This protein binds this small molecule.
Small molecule (SMILES): Nc1nc2c(ncn2[C@@H]2O[C@H](CO[P](=O)(O)C[P](=O)(O)OP(=O)(O)O)[C@@H](O)[C@H]2O)c(=O)[nH]1

Binding-site contacts:
Ligand atom O6 contacts residue TYR222 of chain 1.J at 3.4 Å.
Ligand atom O2A contacts residue CYS12 of chain 1.J at 3.1 Å (h-bond).
Ligand atom O3G contacts residue GLU254 of chain 1.D at 3.0 Å (salt-bridge).
Ligand atom O6 contacts residue GLN15 of chain 1.J at 2.9 Å (h-bond).
Ligand atom PG contacts residue THR143 of chain 1.J at 3.3 Å.
Ligand atom C4 contacts residue TYR222 of chain 1.J at 3.7 Å (hydrophobic).
Ligand atom N1 contacts residue TYR222 of chain 1.J at 3.5 Å.
Ligand atom O3B contacts residue ASN99 of chain 1.J at 3.6 Å (h-bond).
Ligand atom C6 contacts residue TYR222 of chain 1.J at 3.4 Å (hydrophobic).
Ligand atom O1B contacts residue GLN11 of chain 1.J at 3.0 Å (h-bond).
Ligand atom O1A contacts residue GLN11 of chain 1.J at 3.4 Å (h-bond).
Ligand atom O2G contacts residue MG1 of chain 1.FA at 2.0 Å.
Ligand atom N3 contacts residue ASN204 of chain 1.J at 3.2 Å (h-bond).
Ligand atom C2 contacts residue CYS12 of chain 1.J at 3.5 Å (hydrophobic).
Ligand atom O3B contacts residue THR143 of chain 1.J at 3.2 Å (h-bond).
Ligand atom O2G contacts residue THR143 of chain 1.J at 2.7 Å (h-bond).
Ligand atom PG contacts residue ASN99 of chain 1.J at 3.5 Å.
Ligand atom C6 contacts residue GLN15 of chain 1.J at 3.7 Å.
Ligand atom O3G contacts residue THR143 of chain 1.J at 3.4 Å (h-bond).
Ligand atom O1B contacts residue MG1 of chain 1.FA at 3.1 Å.
Ligand atom O2A contacts residue GLN11 of chain 1.J at 3.2 Å (h-bond).
Ligand atom C3' contacts residue ASP177 of chain 1.J at 3.5 Å.
Ligand atom C5' contacts residue ASP177 of chain 1.J at 3.7 Å.
Ligand atom PG contacts residue GLU254 of chain 1.D at 3.4 Å.
Ligand atom O2A contacts residue SER138 of chain 1.J at 3.5 Å (h-bond).
Ligand atom PG contacts residue MG1 of chain 1.FA at 3.3 Å.
Ligand atom C4 contacts residue CYS12 of chain 1.J at 3.5 Å (hydrophobic).
Ligand atom O2B contacts residue THR143 of chain 1.J at 3.5 Å (h-bond).
Ligand atom O2' contacts residue ASN204 of chain 1.J at 3.0 Å (h-bond).
Ligand atom N2 contacts residue ASN226 of chain 1.J at 3.7 Å.
Ligand atom O3G contacts residue ASN99 of chain 1.J at 3.0 Å (h-bond).
Ligand atom C3A contacts residue GLY141 of chain 1.J at 3.7 Å.
Ligand atom O1G contacts residue GLU254 of chain 1.D at 3.2 Å (salt-bridge).
Ligand atom C5 contacts residue TYR222 of chain 1.J at 3.5 Å (hydrophobic).
Ligand atom O1G contacts residue ASN99 of chain 1.J at 3.3 Å (h-bond).
Ligand atom O3' contacts residue ASP177 of chain 1.J at 3.3 Å.
Ligand atom N1 contacts residue ASN226 of chain 1.J at 2.9 Å (h-bond).
Ligand atom N3 contacts residue CYS12 of chain 1.J at 3.3 Å (h-bond).
Ligand atom O2B contacts residue GLY144 of chain 1.J at 2.8 Å (h-bond).
Ligand atom C1' contacts residue ASN204 of chain 1.J at 3.6 Å.

Sequence of chain 1.D:
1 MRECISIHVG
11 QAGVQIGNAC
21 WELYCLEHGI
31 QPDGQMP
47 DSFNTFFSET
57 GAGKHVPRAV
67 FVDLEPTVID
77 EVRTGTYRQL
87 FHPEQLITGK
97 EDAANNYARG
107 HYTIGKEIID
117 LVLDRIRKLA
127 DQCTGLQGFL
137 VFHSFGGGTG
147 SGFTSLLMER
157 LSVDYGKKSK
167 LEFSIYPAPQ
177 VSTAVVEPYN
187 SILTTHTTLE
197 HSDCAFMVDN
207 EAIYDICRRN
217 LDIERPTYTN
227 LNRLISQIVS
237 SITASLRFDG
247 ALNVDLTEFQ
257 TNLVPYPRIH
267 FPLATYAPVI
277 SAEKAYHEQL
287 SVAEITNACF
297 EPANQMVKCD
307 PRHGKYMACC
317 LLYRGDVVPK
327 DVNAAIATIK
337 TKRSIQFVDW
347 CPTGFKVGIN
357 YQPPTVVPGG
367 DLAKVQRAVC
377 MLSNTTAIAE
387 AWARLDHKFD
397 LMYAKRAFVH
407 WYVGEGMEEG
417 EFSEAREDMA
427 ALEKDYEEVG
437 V

Sequence of chain 1.J:
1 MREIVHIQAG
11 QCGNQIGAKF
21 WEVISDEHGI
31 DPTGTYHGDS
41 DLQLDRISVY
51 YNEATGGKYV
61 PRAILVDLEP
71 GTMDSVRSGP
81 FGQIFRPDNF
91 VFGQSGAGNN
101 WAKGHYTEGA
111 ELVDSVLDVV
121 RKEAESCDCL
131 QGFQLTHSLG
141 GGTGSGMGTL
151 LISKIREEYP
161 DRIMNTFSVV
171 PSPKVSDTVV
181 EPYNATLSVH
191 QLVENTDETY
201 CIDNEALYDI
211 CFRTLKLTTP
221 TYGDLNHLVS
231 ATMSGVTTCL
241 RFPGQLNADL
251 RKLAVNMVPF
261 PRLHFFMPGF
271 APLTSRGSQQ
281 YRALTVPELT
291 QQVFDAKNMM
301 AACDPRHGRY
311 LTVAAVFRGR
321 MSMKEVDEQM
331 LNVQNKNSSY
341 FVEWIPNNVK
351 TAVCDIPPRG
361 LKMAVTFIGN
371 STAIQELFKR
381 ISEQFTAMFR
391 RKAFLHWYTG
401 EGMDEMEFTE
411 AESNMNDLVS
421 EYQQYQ